Sequence of chain 1.C:
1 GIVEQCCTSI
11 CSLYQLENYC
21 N

Sequence of chain 1.D:
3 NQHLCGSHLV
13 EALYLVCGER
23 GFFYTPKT

A protein and the small-molecule ligand that binds it are described below.
Small molecule (SMILES): CC(=O)Nc1ccc(O)cc1

Binding-site contacts:
Ligand atom C1 contacts residue ALA14 of chain 1.D at 4.2 Å (hydrophobic).
Ligand atom N contacts residue ALA14 of chain 1.D at 3.7 Å.
Ligand atom C6 contacts residue CYS11 of chain 1.C at 4.3 Å (hydrophobic).
Ligand atom O4 contacts residue LEU11 of chain 1.D at 4.3 Å.
Ligand atom C contacts residue ALA14 of chain 1.D at 4.1 Å (hydrophobic).
Ligand atom C contacts residue HIS10 of chain 1.D at 4.3 Å.
Ligand atom C4 contacts residue ILE10 of chain 1.C at 4.2 Å (hydrophobic).
Ligand atom O contacts residue ALA14 of chain 1.D at 4.3 Å.
Ligand atom O4 contacts residue ILE10 of chain 1.C at 3.2 Å.
Ligand atom O4 contacts residue CYS11 of chain 1.C at 3.0 Å (h-bond).
Ligand atom O4 contacts residue CYS6 of chain 1.C at 2.5 Å (h-bond).
Ligand atom O contacts residue HIS10 of chain 1.D at 4.1 Å.
Ligand atom C3 contacts residue CYS6 of chain 1.C at 3.4 Å (hydrophobic).
Ligand atom C6 contacts residue LEU16 of chain 1.C at 4.2 Å (hydrophobic).
Ligand atom C1 contacts residue LEU11 of chain 1.D at 4.2 Å (hydrophobic).
Ligand atom O4 contacts residue SER9 of chain 1.C at 3.6 Å.
Ligand atom C4 contacts residue LEU11 of chain 1.D at 3.8 Å (hydrophobic).
Ligand atom C6 contacts residue ALA14 of chain 1.D at 4.2 Å (hydrophobic).
Ligand atom C3 contacts residue LEU11 of chain 1.D at 3.4 Å (hydrophobic).
Ligand atom C5 contacts residue CYS11 of chain 1.C at 3.4 Å (hydrophobic).
Ligand atom C2 contacts residue HIS10 of chain 1.D at 4.2 Å.
Ligand atom C2 contacts residue LEU11 of chain 1.D at 3.6 Å (hydrophobic).
Ligand atom C5 contacts residue LEU16 of chain 1.C at 4.3 Å (hydrophobic).
Ligand atom N contacts residue HIS10 of chain 1.D at 3.5 Å (h-bond).
Ligand atom C4 contacts residue CYS6 of chain 1.C at 3.4 Å (hydrophobic).
Ligand atom C1 contacts residue HIS10 of chain 1.D at 4.3 Å.
Ligand atom C5 contacts residue LEU11 of chain 1.D at 4.3 Å (hydrophobic).
Ligand atom C4 contacts residue CYS11 of chain 1.C at 3.9 Å (hydrophobic).